A small-molecule ligand and the protein it binds are described below.
Small molecule (SMILES): Nc1ccc2ccc(CCNCCCc3cccc(F)c3)cc2n1

Binding-site contacts:
Ligand atom C02 contacts residue HEM1 of chain 1.H at 3.6 Å.
Ligand atom F23 contacts residue TRP10 of chain 1.A at 4.1 Å.
Ligand atom C11 contacts residue HEM1 of chain 1.H at 3.5 Å.
Ligand atom N02 contacts residue PRO269 of chain 1.B at 3.7 Å.
Ligand atom N13 contacts residue HEM1 of chain 1.H at 3.8 Å.
Ligand atom C03 contacts residue HEM1 of chain 1.H at 3.0 Å.
Ligand atom C10 contacts residue HEM1 of chain 1.H at 3.6 Å.
Ligand atom C02 contacts residue GLU296 of chain 1.B at 3.5 Å.
Ligand atom C07 contacts residue VAL271 of chain 1.B at 3.3 Å (hydrophobic).
Ligand atom C21 contacts residue TYR410 of chain 1.B at 3.8 Å (hydrophobic).
Ligand atom C06 contacts residue VAL271 of chain 1.B at 3.6 Å (hydrophobic).
Ligand atom C24 contacts residue MET40 of chain 1.B at 4.0 Å (hydrophobic).
Ligand atom N02 contacts residue TYR292 of chain 1.B at 3.7 Å.
Ligand atom C06 contacts residue PHE288 of chain 1.B at 3.6 Å (hydrophobic).
Ligand atom C25 contacts residue LEU41 of chain 1.B at 3.8 Å (hydrophobic).
Ligand atom C08 contacts residue HEM1 of chain 1.H at 3.8 Å.
Ligand atom N02 contacts residue HEM1 of chain 1.H at 3.6 Å.
Ligand atom C07 contacts residue HEM1 of chain 1.H at 3.5 Å.
Ligand atom N01 contacts residue GLU296 of chain 1.B at 2.8 Å (salt-bridge).
Ligand atom C08 contacts residue VAL271 of chain 1.B at 3.6 Å (hydrophobic).
Ligand atom C10 contacts residue GLU296 of chain 1.B at 3.6 Å.
Ligand atom N02 contacts residue GLU296 of chain 1.B at 2.8 Å (salt-bridge).
Ligand atom C24 contacts residue TRP10 of chain 1.A at 3.7 Å (hydrophobic).
Ligand atom C09 contacts residue GLU296 of chain 1.B at 3.6 Å.
Ligand atom C09 contacts residue HEM1 of chain 1.H at 3.5 Å.
Ligand atom N01 contacts residue HEM1 of chain 1.H at 3.8 Å.
Ligand atom C16 contacts residue TYR410 of chain 1.B at 3.5 Å (hydrophobic).
Ligand atom C16 contacts residue TRP382 of chain 1.B at 3.9 Å (hydrophobic).
Ligand atom C15 contacts residue HEM1 of chain 1.H at 4.0 Å.
Ligand atom C02 contacts residue TRP291 of chain 1.B at 3.9 Å (hydrophobic).
Ligand atom C14 contacts residue HEM1 of chain 1.H at 3.7 Å.
Ligand atom C04 contacts residue HEM1 of chain 1.H at 3.1 Å.
Ligand atom C25 contacts residue MET40 of chain 1.B at 3.5 Å (hydrophobic).
Ligand atom C26 contacts residue TYR410 of chain 1.B at 3.2 Å (hydrophobic).
Ligand atom C06 contacts residue HEM1 of chain 1.H at 3.3 Å.
Ligand atom C05 contacts residue HEM1 of chain 1.H at 3.6 Å.
Ligand atom N02 contacts residue TRP291 of chain 1.B at 2.7 Å (h-bond).
Ligand atom C16 contacts residue HEM1 of chain 1.H at 3.5 Å.
Ligand atom C12 contacts residue VAL271 of chain 1.B at 3.6 Å (hydrophobic).
Ligand atom C26 contacts residue MET40 of chain 1.B at 3.9 Å (hydrophobic).

Sequence of chain 1.A:
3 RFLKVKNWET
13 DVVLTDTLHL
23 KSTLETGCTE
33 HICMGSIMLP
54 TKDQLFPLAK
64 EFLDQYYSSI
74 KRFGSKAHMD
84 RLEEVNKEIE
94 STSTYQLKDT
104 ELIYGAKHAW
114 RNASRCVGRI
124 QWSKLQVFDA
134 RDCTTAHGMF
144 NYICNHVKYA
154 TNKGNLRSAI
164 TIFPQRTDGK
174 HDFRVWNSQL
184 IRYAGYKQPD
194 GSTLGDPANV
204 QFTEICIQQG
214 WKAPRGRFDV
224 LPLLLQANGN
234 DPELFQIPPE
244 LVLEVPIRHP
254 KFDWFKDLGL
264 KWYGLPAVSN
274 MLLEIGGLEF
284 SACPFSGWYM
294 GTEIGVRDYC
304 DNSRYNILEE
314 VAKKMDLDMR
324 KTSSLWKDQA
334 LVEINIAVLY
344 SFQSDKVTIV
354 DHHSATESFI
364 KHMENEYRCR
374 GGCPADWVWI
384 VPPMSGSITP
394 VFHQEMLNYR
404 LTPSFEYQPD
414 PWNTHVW

Sequence of chain 1.B:
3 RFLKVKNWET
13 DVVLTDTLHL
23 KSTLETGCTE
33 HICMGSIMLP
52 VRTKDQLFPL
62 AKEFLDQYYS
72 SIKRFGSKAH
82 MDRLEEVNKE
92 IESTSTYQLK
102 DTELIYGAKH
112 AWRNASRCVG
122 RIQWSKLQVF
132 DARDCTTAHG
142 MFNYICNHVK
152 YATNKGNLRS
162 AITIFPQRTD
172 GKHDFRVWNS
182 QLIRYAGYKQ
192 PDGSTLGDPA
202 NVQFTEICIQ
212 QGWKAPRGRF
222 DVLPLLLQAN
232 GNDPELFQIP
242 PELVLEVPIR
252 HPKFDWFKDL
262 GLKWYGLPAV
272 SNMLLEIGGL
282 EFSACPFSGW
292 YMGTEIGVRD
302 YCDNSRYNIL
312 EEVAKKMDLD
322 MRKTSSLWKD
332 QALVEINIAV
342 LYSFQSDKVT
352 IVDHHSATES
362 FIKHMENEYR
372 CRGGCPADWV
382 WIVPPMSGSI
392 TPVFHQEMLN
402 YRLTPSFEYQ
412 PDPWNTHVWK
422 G